Sequence of chain 1.A:
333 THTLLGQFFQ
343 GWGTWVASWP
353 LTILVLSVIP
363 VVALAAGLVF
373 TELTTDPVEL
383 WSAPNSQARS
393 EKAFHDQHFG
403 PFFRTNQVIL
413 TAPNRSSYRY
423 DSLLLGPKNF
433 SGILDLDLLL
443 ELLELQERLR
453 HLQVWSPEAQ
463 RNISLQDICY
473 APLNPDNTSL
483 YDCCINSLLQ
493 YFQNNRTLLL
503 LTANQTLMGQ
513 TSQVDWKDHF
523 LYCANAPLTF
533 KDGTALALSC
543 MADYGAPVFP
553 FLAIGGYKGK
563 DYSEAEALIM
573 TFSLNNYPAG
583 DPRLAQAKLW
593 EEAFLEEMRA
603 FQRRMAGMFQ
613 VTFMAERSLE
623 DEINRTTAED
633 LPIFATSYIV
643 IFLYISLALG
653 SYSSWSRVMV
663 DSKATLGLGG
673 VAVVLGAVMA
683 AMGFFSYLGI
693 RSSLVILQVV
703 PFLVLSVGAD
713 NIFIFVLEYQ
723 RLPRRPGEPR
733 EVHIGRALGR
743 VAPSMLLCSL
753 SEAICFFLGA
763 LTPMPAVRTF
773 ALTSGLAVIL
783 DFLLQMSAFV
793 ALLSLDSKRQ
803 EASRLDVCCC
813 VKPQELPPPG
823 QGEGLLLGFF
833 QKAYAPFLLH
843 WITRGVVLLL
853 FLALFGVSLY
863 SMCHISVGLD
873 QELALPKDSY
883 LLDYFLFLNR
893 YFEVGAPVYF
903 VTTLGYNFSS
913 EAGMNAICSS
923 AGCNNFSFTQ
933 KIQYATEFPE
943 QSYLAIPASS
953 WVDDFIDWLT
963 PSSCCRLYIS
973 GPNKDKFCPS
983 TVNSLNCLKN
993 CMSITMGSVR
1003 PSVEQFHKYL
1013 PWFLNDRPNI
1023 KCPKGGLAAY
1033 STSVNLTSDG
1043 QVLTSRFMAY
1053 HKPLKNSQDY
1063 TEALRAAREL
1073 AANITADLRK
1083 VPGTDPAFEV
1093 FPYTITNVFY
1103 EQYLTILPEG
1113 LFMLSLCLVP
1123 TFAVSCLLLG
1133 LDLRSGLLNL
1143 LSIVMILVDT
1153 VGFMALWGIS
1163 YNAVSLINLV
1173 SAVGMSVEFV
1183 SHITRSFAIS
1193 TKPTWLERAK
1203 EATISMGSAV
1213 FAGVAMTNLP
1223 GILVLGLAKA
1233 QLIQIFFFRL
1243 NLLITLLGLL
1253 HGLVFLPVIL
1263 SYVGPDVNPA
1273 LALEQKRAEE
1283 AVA

Binding-site contacts:
Ligand atom O5 contacts residue ASN506 of chain 1.A at 2.5 Å (h-bond).
Ligand atom C1 contacts residue ASN506 of chain 1.A at 1.4 Å.
Ligand atom C1 contacts residue GLN515 of chain 1.A at 3.2 Å.
Ligand atom O7 contacts residue ASN506 of chain 1.A at 4.1 Å.
Ligand atom C5 contacts residue ASN506 of chain 1.A at 3.7 Å.
Ligand atom C7 contacts residue ASN506 of chain 1.A at 3.7 Å.
Ligand atom C2 contacts residue ASN506 of chain 1.A at 2.5 Å.
Ligand atom N2 contacts residue ASN506 of chain 1.A at 2.8 Å (h-bond).
Ligand atom O5 contacts residue GLN515 of chain 1.A at 3.0 Å (h-bond).
Ligand atom C6 contacts residue GLN515 of chain 1.A at 3.9 Å.
Ligand atom C3 contacts residue ASN506 of chain 1.A at 3.8 Å.
Ligand atom C4 contacts residue ASN506 of chain 1.A at 4.3 Å.
Ligand atom C5 contacts residue GLN515 of chain 1.A at 3.3 Å.

A small-molecule ligand and the protein it binds are described below.
Small molecule (SMILES): CC(=O)N[C@@H]1[C@@H](O)[C@H](O)[C@@H](CO)O[C@H]1O